Sequence of chain 1.A:
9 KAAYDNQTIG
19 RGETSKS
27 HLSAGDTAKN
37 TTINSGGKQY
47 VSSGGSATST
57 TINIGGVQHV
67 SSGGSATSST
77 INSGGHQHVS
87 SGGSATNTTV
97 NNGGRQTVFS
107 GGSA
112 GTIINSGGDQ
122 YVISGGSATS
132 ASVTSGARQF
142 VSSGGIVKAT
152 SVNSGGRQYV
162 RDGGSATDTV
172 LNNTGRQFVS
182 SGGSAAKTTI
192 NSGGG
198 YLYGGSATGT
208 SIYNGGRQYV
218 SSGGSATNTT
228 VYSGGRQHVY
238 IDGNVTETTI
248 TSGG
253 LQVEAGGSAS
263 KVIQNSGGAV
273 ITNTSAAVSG

A small-molecule ligand and the protein it binds are described below.
Small molecule (SMILES): OC[C@@H](O)[C@H]1O[C@H](O)[C@@H](O)[C@@H](O)[C@@H]1O

Binding-site contacts:
Ligand atom C5 contacts residue SER203 of chain 1.A at 2.9 Å.
Ligand atom O2 contacts residue SER203 of chain 1.A at 3.7 Å.
Ligand atom C6 contacts residue SER222 of chain 1.A at 4.4 Å.
Ligand atom O2 contacts residue SER222 of chain 1.A at 2.6 Å (h-bond).
Ligand atom C2 contacts residue THR224 of chain 1.A at 3.3 Å.
Ligand atom C1 contacts residue ALA204 of chain 1.A at 3.6 Å (hydrophobic).
Ligand atom C3 contacts residue THR205 of chain 1.A at 3.8 Å.
Ligand atom C2 contacts residue THR205 of chain 1.A at 3.9 Å.
Ligand atom O2 contacts residue ALA204 of chain 1.A at 4.4 Å.
Ligand atom C7 contacts residue SER203 of chain 1.A at 4.4 Å.
Ligand atom C3 contacts residue SER203 of chain 1.A at 3.0 Å.
Ligand atom O5 contacts residue SER222 of chain 1.A at 3.4 Å (h-bond).
Ligand atom C2 contacts residue SER222 of chain 1.A at 3.7 Å.
Ligand atom O2 contacts residue ALA223 of chain 1.A at 4.2 Å.
Ligand atom C2 contacts residue SER203 of chain 1.A at 2.6 Å.
Ligand atom C3 contacts residue THR224 of chain 1.A at 4.0 Å.
Ligand atom C6 contacts residue SER203 of chain 1.A at 4.1 Å.
Ligand atom C1 contacts residue SER222 of chain 1.A at 3.3 Å.
Ligand atom O3 contacts residue THR224 of chain 1.A at 3.5 Å (h-bond).
Ligand atom O3 contacts residue THR205 of chain 1.A at 3.5 Å.
Ligand atom O4 contacts residue SER203 of chain 1.A at 4.4 Å.
Ligand atom C4 contacts residue SER203 of chain 1.A at 3.5 Å.
Ligand atom O2 contacts residue THR224 of chain 1.A at 2.7 Å (h-bond).
Ligand atom C5 contacts residue SER222 of chain 1.A at 4.4 Å.
Ligand atom C1 contacts residue SER203 of chain 1.A at 1.3 Å.
Ligand atom O5 contacts residue SER203 of chain 1.A at 2.2 Å (h-bond).
Ligand atom C2 contacts residue ALA204 of chain 1.A at 3.7 Å (hydrophobic).
Ligand atom O3 contacts residue SER203 of chain 1.A at 4.4 Å.